Binding-site contacts:
Ligand atom C2A contacts residue TYR144 of chain 3.A at 3.5 Å (hydrophobic).
Ligand atom C1B contacts residue ILE98 of chain 3.A at 3.6 Å (hydrophobic).
Ligand atom CM3 contacts residue ASN212 of chain 3.A at 3.5 Å.
Ligand atom C1B contacts residue LEU181 of chain 3.A at 3.7 Å (hydrophobic).
Ligand atom N1A contacts residue LEU181 of chain 3.A at 3.7 Å.
Ligand atom C5B contacts residue TYR144 of chain 3.A at 3.5 Å (hydrophobic).
Ligand atom C4 contacts residue TYR190 of chain 3.A at 3.4 Å (hydrophobic).
Ligand atom N3A contacts residue PHE179 of chain 3.A at 3.2 Å.
Ligand atom O1B contacts residue ILE98 of chain 3.A at 3.0 Å.
Ligand atom F3 contacts residue ALA166 of chain 3.A at 2.8 Å.
Ligand atom C3A contacts residue TYR144 of chain 3.A at 3.4 Å (hydrophobic).
Ligand atom N3A contacts residue TYR144 of chain 3.A at 3.7 Å.
Ligand atom O1A contacts residue TYR144 of chain 3.A at 3.1 Å.
Ligand atom CM6 contacts residue LEU184 of chain 3.A at 3.0 Å (hydrophobic).
Ligand atom CM3 contacts residue TYR190 of chain 3.A at 3.5 Å (hydrophobic).
Ligand atom CM6 contacts residue TYR144 of chain 3.A at 3.3 Å (hydrophobic).
Ligand atom F2 contacts residue PHE179 of chain 3.A at 3.3 Å.
Ligand atom CM4 contacts residue TYR142 of chain 3.A at 3.5 Å (hydrophobic).
Ligand atom F3 contacts residue TYR144 of chain 3.A at 2.9 Å.
Ligand atom F1 contacts residue TYR142 of chain 3.A at 3.6 Å.
Ligand atom C1C contacts residue MET214 of chain 3.A at 3.5 Å (hydrophobic).
Ligand atom C2A contacts residue PHE179 of chain 3.A at 3.6 Å (hydrophobic).
Ligand atom N1A contacts residue TYR144 of chain 3.A at 3.1 Å.
Ligand atom N1A contacts residue PHE179 of chain 3.A at 3.7 Å.
Ligand atom F1 contacts residue PHE179 of chain 3.A at 3.8 Å.
Ligand atom F3 contacts residue SER167 of chain 3.A at 3.8 Å.
Ligand atom O1 contacts residue MET214 of chain 3.A at 3.5 Å (h-bond).
Ligand atom C4B contacts residue LEU181 of chain 3.A at 3.5 Å (hydrophobic).
Ligand atom C5B contacts residue LEU181 of chain 3.A at 3.4 Å (hydrophobic).
Ligand atom C3A contacts residue PHE179 of chain 3.A at 3.4 Å (hydrophobic).
Ligand atom F1 contacts residue LEU217 of chain 3.A at 3.4 Å.
Ligand atom F2 contacts residue TYR142 of chain 3.A at 3.6 Å.
Ligand atom CM4 contacts residue PHE179 of chain 3.A at 3.8 Å (hydrophobic).
Ligand atom CM2 contacts residue ILE122 of chain 3.A at 3.5 Å (hydrophobic).
Ligand atom CM6 contacts residue MET214 of chain 3.A at 3.5 Å (hydrophobic).
Ligand atom F3 contacts residue MET143 of chain 3.A at 3.3 Å.
Ligand atom C6B contacts residue LEU181 of chain 3.A at 3.4 Å (hydrophobic).
Ligand atom C5 contacts residue MET214 of chain 3.A at 3.5 Å (hydrophobic).
Ligand atom F3 contacts residue TYR142 of chain 3.A at 2.8 Å.
Ligand atom F2 contacts residue VAL168 of chain 3.A at 2.6 Å.

This small molecule binds to this protein.
Small molecule (SMILES): Cc1cc(CCCOc2c(C)cc(-c3noc(C(F)(F)F)n3)cc2C)on1

Sequence of chain 3.A:
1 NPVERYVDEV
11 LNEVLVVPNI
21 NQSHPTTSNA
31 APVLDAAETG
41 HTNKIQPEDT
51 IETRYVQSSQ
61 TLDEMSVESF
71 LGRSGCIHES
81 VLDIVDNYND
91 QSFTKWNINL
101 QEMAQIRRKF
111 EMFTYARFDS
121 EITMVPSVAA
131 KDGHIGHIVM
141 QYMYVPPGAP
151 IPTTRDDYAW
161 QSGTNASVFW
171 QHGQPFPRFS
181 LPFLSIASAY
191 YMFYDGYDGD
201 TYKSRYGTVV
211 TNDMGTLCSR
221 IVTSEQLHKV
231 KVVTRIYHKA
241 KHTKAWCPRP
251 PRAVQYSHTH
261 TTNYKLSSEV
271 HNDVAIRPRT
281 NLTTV

Sequence of chain 3.C:
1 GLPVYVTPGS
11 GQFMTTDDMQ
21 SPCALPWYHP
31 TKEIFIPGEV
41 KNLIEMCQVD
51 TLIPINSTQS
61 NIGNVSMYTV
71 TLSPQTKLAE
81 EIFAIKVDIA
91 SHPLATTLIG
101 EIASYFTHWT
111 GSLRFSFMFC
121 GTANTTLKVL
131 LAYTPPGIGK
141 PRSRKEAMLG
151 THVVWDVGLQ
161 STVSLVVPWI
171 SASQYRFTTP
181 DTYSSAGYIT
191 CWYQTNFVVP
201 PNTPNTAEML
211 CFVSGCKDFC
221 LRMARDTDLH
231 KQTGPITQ